This small molecule binds to this protein.
Small molecule (SMILES): Cc1cn([C@H]2C[C@H](O[P](=O)(O)OC[C@H]3O[C@@H](n4cnc5c(=O)nc(N)[nH]c54)C[C@@H]3O)[C@@H](CO[P](=O)(O)O[C@H]3C[C@H](n4cnc5c(N)ncnc54)O[C@@H]3CO[P](=O)(O)O[C@H]3C[C@H](n4cnc5c(=O)nc(N)[nH]c54)O[C@@H]3CO[P](=O)(O)O[C@H]3C[C@H](n4cnc5c(N)ncnc54)O[C@@H]3CO[P](=O)(O)O[C@H]3C[C@H](n4ccc(N)nc4=O)O[C@@H]3COP(=O)(O)O)O2)c(=O)[nH]c1=O

Sequence of chain 1.C:
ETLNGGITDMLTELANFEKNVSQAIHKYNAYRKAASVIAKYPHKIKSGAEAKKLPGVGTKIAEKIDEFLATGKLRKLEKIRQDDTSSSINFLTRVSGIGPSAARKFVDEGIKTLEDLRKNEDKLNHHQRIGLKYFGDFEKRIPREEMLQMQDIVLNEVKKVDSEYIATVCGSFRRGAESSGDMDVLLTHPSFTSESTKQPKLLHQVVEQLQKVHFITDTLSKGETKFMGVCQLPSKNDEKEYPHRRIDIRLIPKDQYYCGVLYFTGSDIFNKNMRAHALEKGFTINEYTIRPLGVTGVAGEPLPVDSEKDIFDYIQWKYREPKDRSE

Binding-site contacts:
Ligand atom OP1 contacts residue GLY105 of chain 1.C at 2.6 Å (h-bond).
Ligand atom N1 contacts residue DT3 of chain 1.A at 2.4 Å (h-bond).
Ligand atom C6 contacts residue DC4 of chain 1.A at 3.2 Å.
Ligand atom N4 contacts residue DT5 of chain 1.A at 3.1 Å (h-bond).
Ligand atom C2 contacts residue DG6 of chain 1.A at 3.1 Å.
Ligand atom P contacts residue GLY107 of chain 1.C at 3.3 Å.
Ligand atom OP1 contacts residue ALA110 of chain 1.C at 3.1 Å (h-bond).
Ligand atom C2 contacts residue DC4 of chain 1.A at 3.1 Å.
Ligand atom N1 contacts residue DT5 of chain 1.A at 2.6 Å (h-bond).
Ligand atom OP2 contacts residue NA1 of chain 1.E at 3.4 Å (h-bond).
Ligand atom N2 contacts residue DC4 of chain 1.A at 2.3 Å (h-bond).
Ligand atom OP1 contacts residue VAL103 of chain 1.C at 3.1 Å (h-bond).
Ligand atom N4 contacts residue DG6 of chain 1.A at 2.9 Å (h-bond).
Ligand atom C2 contacts residue DG6 of chain 1.A at 3.0 Å.
Ligand atom N3 contacts residue DG6 of chain 1.A at 2.6 Å (h-bond).
Ligand atom O6 contacts residue DT3 of chain 1.A at 2.9 Å (h-bond).
Ligand atom N3 contacts residue DA2 of chain 1.A at 2.5 Å (h-bond).
Ligand atom O2 contacts residue DG6 of chain 1.A at 2.5 Å (h-bond).
Ligand atom N1 contacts residue DG6 of chain 1.A at 3.3 Å (h-bond).
Ligand atom OP1 contacts residue NA1 of chain 1.E at 2.9 Å (h-bond).
Ligand atom C2 contacts residue DT3 of chain 1.A at 2.9 Å.
Ligand atom N1 contacts residue DC4 of chain 1.A at 2.5 Å (h-bond).
Ligand atom O4 contacts residue DA2 of chain 1.A at 2.7 Å (h-bond).
Ligand atom O2 contacts residue DA2 of chain 1.A at 3.3 Å.
Ligand atom N2 contacts residue DT5 of chain 1.A at 3.1 Å.
Ligand atom OP2 contacts residue GLY107 of chain 1.C at 3.4 Å.
Ligand atom C4 contacts residue DA2 of chain 1.A at 3.2 Å.
Ligand atom N1 contacts residue DC1 of chain 1.A at 2.8 Å (h-bond).
Ligand atom OP2 contacts residue SER109 of chain 1.C at 2.7 Å (h-bond).
Ligand atom N6 contacts residue DT3 of chain 1.A at 3.0 Å (h-bond).
Ligand atom O6 contacts residue DC1 of chain 1.A at 3.0 Å (h-bond).
Ligand atom N2 contacts residue DC1 of chain 1.A at 2.7 Å (h-bond).
Ligand atom OP1 contacts residue GLY107 of chain 1.C at 2.6 Å (h-bond).
Ligand atom N6 contacts residue DT5 of chain 1.A at 2.9 Å (h-bond).
Ligand atom N2 contacts residue DA2 of chain 1.A at 3.3 Å.
Ligand atom N6 contacts residue DA2 of chain 1.A at 3.0 Å (h-bond).
Ligand atom C4 contacts residue DG6 of chain 1.A at 3.4 Å.
Ligand atom O6 contacts residue DC4 of chain 1.A at 2.6 Å (h-bond).
Ligand atom OP1 contacts residue ILE106 of chain 1.C at 3.1 Å (h-bond).
Ligand atom C2 contacts residue DT5 of chain 1.A at 3.2 Å.